The protein below binds the small molecule below.
Small molecule (SMILES): OC[C@H]1O[C@@H](S)[C@H](O)[C@@H](O)[C@@H]1O

Binding-site contacts:
Ligand atom O2 contacts residue GLC1 of chain 1.Z at 3.7 Å.
Ligand atom O3 contacts residue ARG251 of chain 1.B at 3.8 Å.
Ligand atom C2 contacts residue TYR381 of chain 1.B at 3.7 Å (hydrophobic).
Ligand atom O2 contacts residue TYR381 of chain 1.B at 3.5 Å.
Ligand atom C3 contacts residue GS11 of chain 1.Y at 2.7 Å.
Ligand atom C2 contacts residue TRP376 of chain 1.B at 4.3 Å (hydrophobic).
Ligand atom C2 contacts residue GLC1 of chain 1.Z at 4.1 Å.
Ligand atom C1 contacts residue GLC1 of chain 1.Z at 2.7 Å.
Ligand atom C5 contacts residue GLC1 of chain 1.Z at 4.4 Å.
Ligand atom O6 contacts residue GS11 of chain 1.Y at 4.0 Å.
Ligand atom C1 contacts residue ARG394 of chain 1.B at 4.4 Å.
Ligand atom O2 contacts residue ARG251 of chain 1.B at 4.4 Å.
Ligand atom S1 contacts residue ARG394 of chain 1.B at 3.7 Å.
Ligand atom O6 contacts residue TRP376 of chain 1.B at 3.8 Å.
Ligand atom O5 contacts residue GLC1 of chain 1.Z at 3.4 Å.
Ligand atom C6 contacts residue ARG267 of chain 1.B at 3.9 Å.
Ligand atom O5 contacts residue GS11 of chain 1.Y at 4.0 Å.
Ligand atom S1 contacts residue GLC1 of chain 1.Z at 1.8 Å.
Ligand atom C2 contacts residue GS11 of chain 1.Y at 4.1 Å.
Ligand atom O6 contacts residue ASP262 of chain 1.B at 4.3 Å.
Ligand atom O3 contacts residue TRP376 of chain 1.B at 4.1 Å.
Ligand atom S1 contacts residue PRO382 of chain 1.B at 4.2 Å.
Ligand atom C4 contacts residue TRP376 of chain 1.B at 4.3 Å (hydrophobic).
Ligand atom C1 contacts residue GS11 of chain 1.Y at 4.3 Å.
Ligand atom C5 contacts residue ARG394 of chain 1.B at 4.2 Å.
Ligand atom C6 contacts residue ASP262 of chain 1.B at 4.2 Å.
Ligand atom C3 contacts residue TRP376 of chain 1.B at 4.5 Å (hydrophobic).
Ligand atom C6 contacts residue ARG394 of chain 1.B at 3.8 Å.
Ligand atom C3 contacts residue ARG251 of chain 1.B at 3.6 Å.
Ligand atom C6 contacts residue GS11 of chain 1.Y at 3.2 Å.
Ligand atom C1 contacts residue TYR381 of chain 1.B at 4.4 Å (hydrophobic).
Ligand atom O3 contacts residue GS11 of chain 1.Y at 2.9 Å (h-bond).
Ligand atom O6 contacts residue ARG267 of chain 1.B at 4.1 Å.
Ligand atom O5 contacts residue ARG394 of chain 1.B at 3.4 Å (salt-bridge).
Ligand atom O6 contacts residue ARG394 of chain 1.B at 2.9 Å (salt-bridge).
Ligand atom C4 contacts residue GS11 of chain 1.Y at 1.8 Å.
Ligand atom S1 contacts residue TYR381 of chain 1.B at 3.9 Å.
Ligand atom C4 contacts residue ARG251 of chain 1.B at 4.3 Å.
Ligand atom C5 contacts residue GS11 of chain 1.Y at 2.7 Å.

Sequence of chain 1.B:
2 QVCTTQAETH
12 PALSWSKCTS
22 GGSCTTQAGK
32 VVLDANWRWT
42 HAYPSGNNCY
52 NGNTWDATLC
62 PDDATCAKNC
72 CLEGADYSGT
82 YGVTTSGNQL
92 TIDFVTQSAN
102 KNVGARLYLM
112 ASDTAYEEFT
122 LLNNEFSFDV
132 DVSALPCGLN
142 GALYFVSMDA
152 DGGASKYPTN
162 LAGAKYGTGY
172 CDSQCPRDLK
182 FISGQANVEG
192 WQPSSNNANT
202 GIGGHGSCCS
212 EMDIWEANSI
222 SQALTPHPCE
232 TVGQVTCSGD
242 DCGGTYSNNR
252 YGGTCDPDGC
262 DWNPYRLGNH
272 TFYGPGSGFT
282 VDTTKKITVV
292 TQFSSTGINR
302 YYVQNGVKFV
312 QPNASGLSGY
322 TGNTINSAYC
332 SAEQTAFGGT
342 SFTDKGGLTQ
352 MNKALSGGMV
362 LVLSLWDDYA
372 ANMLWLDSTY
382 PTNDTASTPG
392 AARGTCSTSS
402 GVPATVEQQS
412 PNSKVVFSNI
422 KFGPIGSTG